Sequence of chain 2.A:
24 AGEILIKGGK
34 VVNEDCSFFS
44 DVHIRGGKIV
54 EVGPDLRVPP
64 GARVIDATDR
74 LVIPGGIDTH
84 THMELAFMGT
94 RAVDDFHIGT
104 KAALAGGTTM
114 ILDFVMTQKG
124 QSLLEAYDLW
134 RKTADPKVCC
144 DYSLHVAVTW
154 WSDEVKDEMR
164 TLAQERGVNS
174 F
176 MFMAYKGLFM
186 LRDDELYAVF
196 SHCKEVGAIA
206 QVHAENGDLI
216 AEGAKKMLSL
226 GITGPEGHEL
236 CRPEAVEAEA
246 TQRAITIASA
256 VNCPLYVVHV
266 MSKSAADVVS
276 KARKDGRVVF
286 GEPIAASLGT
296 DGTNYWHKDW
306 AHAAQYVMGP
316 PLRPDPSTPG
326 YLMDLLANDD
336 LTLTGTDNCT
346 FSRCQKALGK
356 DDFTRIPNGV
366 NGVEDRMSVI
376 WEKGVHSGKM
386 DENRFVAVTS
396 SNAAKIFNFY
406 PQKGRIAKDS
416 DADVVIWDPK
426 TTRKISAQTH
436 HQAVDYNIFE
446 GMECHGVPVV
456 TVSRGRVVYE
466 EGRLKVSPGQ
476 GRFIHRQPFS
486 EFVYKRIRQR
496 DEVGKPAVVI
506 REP

Binding-site contacts:
Ligand atom O2 contacts residue GLY364 of chain 2.A at 3.3 Å (h-bond).
Ligand atom C2 contacts residue GLY314 of chain 2.A at 3.6 Å.
Ligand atom O2 contacts residue GLY314 of chain 2.A at 3.0 Å (h-bond).
Ligand atom C6 contacts residue HIS85 of chain 2.A at 3.7 Å.
Ligand atom O2 contacts residue ASN363 of chain 2.A at 3.2 Å.
Ligand atom O42 contacts residue TYR180 of chain 2.A at 4.1 Å.
Ligand atom C2 contacts residue GLY364 of chain 2.A at 4.1 Å.
Ligand atom O41 contacts residue HIS264 of chain 2.A at 4.2 Å.
Ligand atom N3 contacts residue GLY314 of chain 2.A at 2.9 Å (h-bond).
Ligand atom O42 contacts residue HIS85 of chain 2.A at 3.9 Å.
Ligand atom N1 contacts residue ASN363 of chain 2.A at 3.9 Å.
Ligand atom O42 contacts residue HIS264 of chain 2.A at 4.2 Å.
Ligand atom O41 contacts residue GLY314 of chain 2.A at 3.4 Å (h-bond).
Ligand atom O42 contacts residue PHE177 of chain 2.A at 4.0 Å.
Ligand atom C2 contacts residue ASP342 of chain 2.A at 3.8 Å.
Ligand atom N3 contacts residue TYR180 of chain 2.A at 3.1 Å (h-bond).
Ligand atom O41 contacts residue KCX175 of chain 2.A at 4.0 Å.
Ligand atom O42 contacts residue ZN1 of chain 2.D at 2.4 Å.
Ligand atom C2 contacts residue MET313 of chain 2.A at 3.8 Å (hydrophobic).
Ligand atom C6 contacts residue ASP342 of chain 2.A at 3.3 Å.
Ligand atom N1 contacts residue ASP342 of chain 2.A at 3.2 Å (salt-bridge).
Ligand atom C6 contacts residue ZN1 of chain 2.C at 3.5 Å.
Ligand atom O41 contacts residue TYR180 of chain 2.A at 2.3 Å (h-bond).
Ligand atom O42 contacts residue HIS208 of chain 2.A at 4.2 Å.
Ligand atom C4 contacts residue ZN1 of chain 2.C at 3.7 Å.
Ligand atom C2 contacts residue TYR180 of chain 2.A at 4.2 Å (hydrophobic).
Ligand atom O2 contacts residue MET313 of chain 2.A at 2.9 Å.
Ligand atom O42 contacts residue KCX175 of chain 2.A at 2.8 Å (h-bond).
Ligand atom C4 contacts residue TYR180 of chain 2.A at 3.1 Å (hydrophobic).
Ligand atom N3 contacts residue ASN363 of chain 2.A at 4.0 Å.
Ligand atom C2 contacts residue ASN363 of chain 2.A at 3.8 Å.
Ligand atom O42 contacts residue ZN1 of chain 2.C at 2.9 Å.
Ligand atom C4 contacts residue KCX175 of chain 2.A at 3.8 Å.
Ligand atom O41 contacts residue ZN1 of chain 2.D at 2.7 Å.
Ligand atom O41 contacts residue HIS208 of chain 2.A at 3.3 Å.
Ligand atom N1 contacts residue GLY364 of chain 2.A at 4.0 Å.
Ligand atom C4 contacts residue ZN1 of chain 2.D at 2.9 Å.
Ligand atom C5 contacts residue PHE90 of chain 2.A at 3.8 Å (hydrophobic).
Ligand atom C5 contacts residue TYR180 of chain 2.A at 3.5 Å (hydrophobic).
Ligand atom C5 contacts residue ZN1 of chain 2.C at 4.2 Å.

This protein binds this small molecule.
Small molecule (SMILES): NC(=O)NCCC(=O)O